Sequence of chain 1.F:
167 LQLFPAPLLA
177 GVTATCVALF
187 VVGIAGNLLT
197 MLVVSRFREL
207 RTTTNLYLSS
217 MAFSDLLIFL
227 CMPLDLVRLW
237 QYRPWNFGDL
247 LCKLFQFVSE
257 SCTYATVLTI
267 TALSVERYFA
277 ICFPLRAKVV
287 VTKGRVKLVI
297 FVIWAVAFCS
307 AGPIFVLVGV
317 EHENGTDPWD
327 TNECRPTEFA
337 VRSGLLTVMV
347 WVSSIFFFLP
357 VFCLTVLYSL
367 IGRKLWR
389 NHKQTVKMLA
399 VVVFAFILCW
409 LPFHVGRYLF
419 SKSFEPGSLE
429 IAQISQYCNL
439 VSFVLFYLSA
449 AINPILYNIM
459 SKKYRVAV

Binding-site contacts:
Ligand atom C14 contacts residue ILE296 of chain 1.F at 4.5 Å (hydrophobic).
Ligand atom C21 contacts residue PHE219 of chain 1.F at 3.2 Å (hydrophobic).
Ligand atom C2 contacts residue LEU212 of chain 1.F at 4.3 Å (hydrophobic).
Ligand atom C16 contacts residue TRP300 of chain 1.F at 4.0 Å (hydrophobic).
Ligand atom O1 contacts residue LEU212 of chain 1.F at 2.9 Å.
Ligand atom C3 contacts residue LEU212 of chain 1.F at 3.4 Å (hydrophobic).
Ligand atom C6 contacts residue ILE296 of chain 1.F at 4.3 Å (hydrophobic).
Ligand atom C24 contacts residue PHE304 of chain 1.F at 3.8 Å (hydrophobic).
Ligand atom C20 contacts residue PHE219 of chain 1.F at 4.4 Å (hydrophobic).
Ligand atom C23 contacts residue PHE219 of chain 1.F at 4.3 Å (hydrophobic).
Ligand atom C7 contacts residue ILE296 of chain 1.F at 3.6 Å (hydrophobic).
Ligand atom O1 contacts residue ARG207 of chain 1.F at 3.6 Å.
Ligand atom C17 contacts residue PHE219 of chain 1.F at 4.5 Å (hydrophobic).
Ligand atom C4 contacts residue LYS293 of chain 1.F at 4.2 Å.
Ligand atom C15 contacts residue TRP300 of chain 1.F at 4.1 Å (hydrophobic).
Ligand atom C12 contacts residue PHE219 of chain 1.F at 4.3 Å (hydrophobic).
Ligand atom C14 contacts residue TRP300 of chain 1.F at 4.4 Å (hydrophobic).

The small molecule below binds the protein below.
Small molecule (SMILES): CC(C)CCC[C@@H](C)[C@H]1CC[C@H]2[C@@H]3CC=C4C[C@@H](O)CC[C@]4(C)[C@H]3CC[C@]12C